Binding-site contacts:
Ligand atom C11 contacts residue TRP56 of chain 1.BA at 4.2 Å (hydrophobic).
Ligand atom C52 contacts residue MET55 of chain 1.W at 3.6 Å (hydrophobic).
Ligand atom O07 contacts residue PRO39 of chain 1.V at 4.2 Å.
Ligand atom C49 contacts residue ILE71 of chain 1.BA at 3.8 Å (hydrophobic).
Ligand atom C26 contacts residue VAL67 of chain 1.BA at 4.2 Å (hydrophobic).
Ligand atom C14 contacts residue ILE43 of chain 1.AA at 3.9 Å (hydrophobic).
Ligand atom C09 contacts residue PRO39 of chain 1.V at 4.1 Å (hydrophobic).
Ligand atom C39 contacts residue TRP60 of chain 1.BA at 3.9 Å (hydrophobic).
Ligand atom C36 contacts residue ILE51 of chain 1.W at 3.7 Å (hydrophobic).
Ligand atom C42 contacts residue TRP60 of chain 1.BA at 3.7 Å (hydrophobic).
Ligand atom C24 contacts residue LEU63 of chain 1.BA at 4.1 Å (hydrophobic).
Ligand atom C24 contacts residue TRP60 of chain 1.BA at 4.0 Å (hydrophobic).
Ligand atom C16 contacts residue LEU33 of chain 1.AA at 3.6 Å (hydrophobic).
Ligand atom C11 contacts residue VAL46 of chain 1.AA at 3.8 Å (hydrophobic).
Ligand atom C32 contacts residue PRO39 of chain 1.V at 4.1 Å (hydrophobic).
Ligand atom C55 contacts residue TRP56 of chain 1.W at 2.7 Å (hydrophobic).
Ligand atom C46 contacts residue VAL67 of chain 1.BA at 4.1 Å (hydrophobic).
Ligand atom C56 contacts residue ARG42 of chain 1.V at 3.4 Å.
Ligand atom C39 contacts residue MET55 of chain 1.W at 4.0 Å (hydrophobic).
Ligand atom C56 contacts residue GLU52 of chain 1.W at 3.8 Å.
Ligand atom C20 contacts residue LEU63 of chain 1.BA at 4.1 Å (hydrophobic).
Ligand atom C32 contacts residue PRO37 of chain 1.V at 3.6 Å (hydrophobic).
Ligand atom C14 contacts residue TRP56 of chain 1.BA at 3.6 Å (hydrophobic).
Ligand atom C54 contacts residue TRP56 of chain 1.W at 3.5 Å (hydrophobic).
Ligand atom O59 contacts residue GLU52 of chain 1.W at 3.7 Å.
Ligand atom C55 contacts residue ILE43 of chain 1.V at 4.1 Å (hydrophobic).
Ligand atom C40 contacts residue TRP60 of chain 1.BA at 2.8 Å (hydrophobic).
Ligand atom C54 contacts residue MET55 of chain 1.W at 3.9 Å (hydrophobic).
Ligand atom C08 contacts residue TRP56 of chain 1.BA at 4.1 Å (hydrophobic).
Ligand atom C38 contacts residue TRP60 of chain 1.BA at 4.1 Å (hydrophobic).
Ligand atom C51 contacts residue LEU59 of chain 1.W at 3.7 Å (hydrophobic).
Ligand atom C48 contacts residue LEU74 of chain 1.BA at 3.6 Å (hydrophobic).
Ligand atom C56 contacts residue TRP56 of chain 1.W at 3.1 Å (hydrophobic).
Ligand atom C57 contacts residue TRP56 of chain 1.W at 1.4 Å (hydrophobic).
Ligand atom C46 contacts residue VAL70 of chain 1.BA at 4.1 Å (hydrophobic).
Ligand atom C57 contacts residue ILE43 of chain 1.V at 3.7 Å (hydrophobic).
Ligand atom C41 contacts residue TRP60 of chain 1.BA at 1.5 Å (hydrophobic).
Ligand atom C12 contacts residue TRP60 of chain 1.BA at 3.8 Å (hydrophobic).
Ligand atom O58 contacts residue SER41 of chain 1.V at 4.1 Å.
Ligand atom C53 contacts residue TRP56 of chain 1.W at 4.0 Å (hydrophobic).

Sequence of chain 1.AA:
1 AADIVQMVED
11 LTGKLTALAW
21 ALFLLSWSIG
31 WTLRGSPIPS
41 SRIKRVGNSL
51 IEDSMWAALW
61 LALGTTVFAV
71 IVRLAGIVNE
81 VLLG

Sequence of chain 1.V:
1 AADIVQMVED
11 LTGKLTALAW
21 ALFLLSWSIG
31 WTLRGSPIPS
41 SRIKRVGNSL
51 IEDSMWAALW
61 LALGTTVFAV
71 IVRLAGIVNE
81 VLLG

Sequence of chain 1.BA:
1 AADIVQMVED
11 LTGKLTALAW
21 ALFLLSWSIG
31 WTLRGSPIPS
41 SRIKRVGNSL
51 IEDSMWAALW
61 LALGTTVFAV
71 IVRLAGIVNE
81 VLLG

Sequence of chain 1.W:
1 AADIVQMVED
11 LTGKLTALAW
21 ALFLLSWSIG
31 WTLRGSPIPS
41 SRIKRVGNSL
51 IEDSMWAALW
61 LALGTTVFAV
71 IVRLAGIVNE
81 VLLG

A small-molecule ligand and the protein it binds are described below.
Small molecule (SMILES): CC(C)CCC[C@@H](C)CCC[C@H](C)CCC[C@H](C)CCC[C@@H](C)CO[C@@H](COCC[C@H](C)CCC[C@@H](C)CCC[C@@H](C)CCC[C@@H](C)CCCC(C)C)COP(=O)(O)O